A protein and the small-molecule ligand that binds it are described below.
Small molecule (SMILES): CC(=O)N[C@@H]1[C@@H](O)[C@H](O)[C@@H](CO)O[C@H]1O

Sequence of chain 1.E:
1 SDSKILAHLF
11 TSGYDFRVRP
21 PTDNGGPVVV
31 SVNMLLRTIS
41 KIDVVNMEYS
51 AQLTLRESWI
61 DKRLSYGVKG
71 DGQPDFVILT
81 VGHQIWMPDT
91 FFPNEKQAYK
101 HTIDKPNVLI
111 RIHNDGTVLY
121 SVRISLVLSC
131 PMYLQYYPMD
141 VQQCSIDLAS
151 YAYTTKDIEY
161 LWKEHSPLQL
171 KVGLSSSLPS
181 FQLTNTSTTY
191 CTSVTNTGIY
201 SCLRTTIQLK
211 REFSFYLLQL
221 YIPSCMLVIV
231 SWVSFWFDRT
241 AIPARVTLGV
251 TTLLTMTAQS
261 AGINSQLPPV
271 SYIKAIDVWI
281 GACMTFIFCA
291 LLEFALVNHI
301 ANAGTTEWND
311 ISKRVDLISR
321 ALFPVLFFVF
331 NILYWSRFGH

Binding-site contacts:
Ligand atom C2 contacts residue ASN185 of chain 1.E at 2.4 Å.
Ligand atom O7 contacts residue ASN185 of chain 1.E at 4.0 Å.
Ligand atom N2 contacts residue SER187 of chain 1.E at 4.4 Å.
Ligand atom C1 contacts residue ASN185 of chain 1.E at 1.4 Å.
Ligand atom C5 contacts residue ASN185 of chain 1.E at 3.7 Å.
Ligand atom C7 contacts residue ASN185 of chain 1.E at 3.7 Å.
Ligand atom N2 contacts residue ASN185 of chain 1.E at 2.8 Å (h-bond).
Ligand atom C6 contacts residue GLN208 of chain 1.E at 4.1 Å.
Ligand atom O5 contacts residue GLN208 of chain 1.E at 4.3 Å.
Ligand atom C3 contacts residue ASN185 of chain 1.E at 3.8 Å.
Ligand atom O5 contacts residue ASN185 of chain 1.E at 2.4 Å (h-bond).
Ligand atom C5 contacts residue GLN208 of chain 1.E at 4.1 Å.
Ligand atom C4 contacts residue ASN185 of chain 1.E at 4.2 Å.